Sequence of chain 1.A:
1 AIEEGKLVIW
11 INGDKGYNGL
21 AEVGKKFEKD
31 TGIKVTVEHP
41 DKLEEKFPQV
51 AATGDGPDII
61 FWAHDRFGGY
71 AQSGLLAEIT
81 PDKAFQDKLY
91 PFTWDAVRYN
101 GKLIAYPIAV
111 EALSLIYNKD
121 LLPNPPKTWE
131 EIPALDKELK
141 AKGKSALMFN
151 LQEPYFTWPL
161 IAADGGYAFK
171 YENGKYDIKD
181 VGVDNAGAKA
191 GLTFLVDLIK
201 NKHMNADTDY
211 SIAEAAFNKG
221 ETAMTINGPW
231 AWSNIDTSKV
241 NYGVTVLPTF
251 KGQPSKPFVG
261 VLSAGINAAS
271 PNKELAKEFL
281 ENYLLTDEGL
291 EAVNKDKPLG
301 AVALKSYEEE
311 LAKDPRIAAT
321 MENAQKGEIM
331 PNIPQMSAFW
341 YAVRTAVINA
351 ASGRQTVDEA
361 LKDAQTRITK

The protein below binds the small molecule below.
Small molecule (SMILES): O=C[C@H](O)[C@@H](O)[C@H](O[C@H]1O[C@H](CO)[C@@H](O[C@H]2O[C@H](CO)[C@@H](O)[C@H](O)[C@H]2O)[C@H](O)[C@H]1O)[C@H](O)CO

Binding-site contacts:
Ligand atom O6 contacts residue GLU153 of chain 1.A at 3.3 Å (salt-bridge).
Ligand atom O3 contacts residue ASN12 of chain 1.A at 3.1 Å (h-bond).
Ligand atom O6 contacts residue TYR155 of chain 1.A at 3.1 Å (h-bond).
Ligand atom C4 contacts residue TRP340 of chain 1.A at 3.6 Å (hydrophobic).
Ligand atom O1 contacts residue ALA63 of chain 1.A at 2.7 Å (h-bond).
Ligand atom C5 contacts residue TRP62 of chain 1.A at 3.4 Å (hydrophobic).
Ligand atom O1 contacts residue TRP62 of chain 1.A at 3.0 Å.
Ligand atom O3 contacts residue LYS15 of chain 1.A at 3.1 Å.
Ligand atom C3 contacts residue ASP65 of chain 1.A at 3.6 Å.
Ligand atom C3 contacts residue ASN12 of chain 1.A at 3.7 Å.
Ligand atom C1 contacts residue ALA63 of chain 1.A at 3.8 Å (hydrophobic).
Ligand atom O3 contacts residue TRP62 of chain 1.A at 3.4 Å (h-bond).
Ligand atom O4 contacts residue ARG66 of chain 1.A at 3.3 Å (salt-bridge).
Ligand atom O6 contacts residue PHE156 of chain 1.A at 3.7 Å.
Ligand atom O1 contacts residue LEU262 of chain 1.A at 2.9 Å.
Ligand atom C1 contacts residue LEU262 of chain 1.A at 3.4 Å (hydrophobic).
Ligand atom C4 contacts residue ASN12 of chain 1.A at 3.2 Å.
Ligand atom O5 contacts residue TYR155 of chain 1.A at 3.5 Å.
Ligand atom C2 contacts residue ASP65 of chain 1.A at 3.1 Å.
Ligand atom O2 contacts residue TRP62 of chain 1.A at 2.9 Å.
Ligand atom O3 contacts residue ASP65 of chain 1.A at 2.7 Å (salt-bridge).
Ligand atom C5 contacts residue ASN12 of chain 1.A at 3.5 Å.
Ligand atom O2 contacts residue ASN12 of chain 1.A at 3.6 Å.
Ligand atom O3 contacts residue ARG66 of chain 1.A at 3.0 Å (salt-bridge).
Ligand atom O3 contacts residue ASP14 of chain 1.A at 2.4 Å (salt-bridge).
Ligand atom O4 contacts residue ASP14 of chain 1.A at 2.7 Å (salt-bridge).
Ligand atom C6 contacts residue TRP340 of chain 1.A at 3.7 Å (hydrophobic).
Ligand atom O3 contacts residue ALA63 of chain 1.A at 3.5 Å.
Ligand atom O2 contacts residue ASP65 of chain 1.A at 2.5 Å (salt-bridge).
Ligand atom O5 contacts residue ASN12 of chain 1.A at 3.0 Å.
Ligand atom O5 contacts residue TRP62 of chain 1.A at 2.6 Å.
Ligand atom O2 contacts residue TRP62 of chain 1.A at 3.3 Å (h-bond).
Ligand atom O6 contacts residue PRO154 of chain 1.A at 3.7 Å.
Ligand atom C6 contacts residue GLU153 of chain 1.A at 3.5 Å.
Ligand atom O2 contacts residue GLU111 of chain 1.A at 2.8 Å (salt-bridge).
Ligand atom C1 contacts residue TRP230 of chain 1.A at 3.7 Å (hydrophobic).
Ligand atom C3 contacts residue ASP14 of chain 1.A at 3.4 Å.
Ligand atom O2 contacts residue ALA63 of chain 1.A at 3.6 Å.
Ligand atom C2 contacts residue GLU111 of chain 1.A at 3.7 Å.
Ligand atom C4 contacts residue ASP14 of chain 1.A at 3.1 Å.